This protein binds this small molecule.
Small molecule (SMILES): CCCCCCc1ccn(Cc2cccc(N)c2C)c(=O)c1

Sequence of chain 1.F:
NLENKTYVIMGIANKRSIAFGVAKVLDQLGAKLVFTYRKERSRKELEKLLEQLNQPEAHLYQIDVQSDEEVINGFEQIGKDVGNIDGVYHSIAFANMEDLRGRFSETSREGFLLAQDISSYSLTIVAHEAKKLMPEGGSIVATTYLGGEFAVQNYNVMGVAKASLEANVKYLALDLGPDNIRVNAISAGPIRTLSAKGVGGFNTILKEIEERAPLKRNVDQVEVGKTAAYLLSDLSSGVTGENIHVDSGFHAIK

Binding-site contacts:
Ligand atom CAJ contacts residue MET186 of chain 1.F at 3.9 Å (hydrophobic).
Ligand atom CAG contacts residue SER223 of chain 1.F at 3.6 Å.
Ligand atom CAE contacts residue NDP1 of chain 1.U at 3.6 Å.
Ligand atom CAV contacts residue VAL227 of chain 1.F at 3.8 Å (hydrophobic).
Ligand atom CAN contacts residue NDP1 of chain 1.U at 3.0 Å.
Ligand atom CAU contacts residue TYR183 of chain 1.F at 3.9 Å (hydrophobic).
Ligand atom CAI contacts residue NDP1 of chain 1.U at 3.0 Å.
Ligand atom CAV contacts residue GLN181 of chain 1.F at 3.7 Å.
Ligand atom CAB contacts residue SER223 of chain 1.F at 3.4 Å.
Ligand atom OAA contacts residue NDP1 of chain 1.U at 2.8 Å (h-bond).
Ligand atom CAT contacts residue VAL227 of chain 1.F at 3.8 Å (hydrophobic).
Ligand atom CAS contacts residue TYR183 of chain 1.F at 3.8 Å (hydrophobic).
Ligand atom CAV contacts residue ASN182 of chain 1.F at 3.6 Å.
Ligand atom CAF contacts residue MET186 of chain 1.F at 3.7 Å (hydrophobic).
Ligand atom CAF contacts residue SER223 of chain 1.F at 3.8 Å.
Ligand atom CAM contacts residue NDP1 of chain 1.U at 3.4 Å.
Ligand atom CAS contacts residue TYR173 of chain 1.F at 3.7 Å (hydrophobic).
Ligand atom CAQ contacts residue NDP1 of chain 1.U at 3.6 Å.
Ligand atom CAV contacts residue TYR183 of chain 1.F at 3.3 Å (hydrophobic).
Ligand atom CAE contacts residue SER223 of chain 1.F at 3.3 Å.
Ligand atom OAA contacts residue MET186 of chain 1.F at 3.8 Å.
Ligand atom CAH contacts residue NDP1 of chain 1.U at 3.8 Å.
Ligand atom CAP contacts residue MET186 of chain 1.F at 3.6 Å (hydrophobic).
Ligand atom NAL contacts residue ALA121 of chain 1.F at 3.9 Å.
Ligand atom CAO contacts residue MET186 of chain 1.F at 3.9 Å (hydrophobic).
Ligand atom NAL contacts residue PHE122 of chain 1.F at 3.2 Å.
Ligand atom CAK contacts residue MET186 of chain 1.F at 3.5 Å (hydrophobic).
Ligand atom CAB contacts residue ALA121 of chain 1.F at 3.3 Å (hydrophobic).
Ligand atom CAU contacts residue GLN181 of chain 1.F at 4.0 Å.
Ligand atom CAG contacts residue MET186 of chain 1.F at 3.5 Å (hydrophobic).
Ligand atom CAK contacts residue ALA123 of chain 1.F at 3.8 Å (hydrophobic).
Ligand atom CAQ contacts residue TYR173 of chain 1.F at 3.8 Å (hydrophobic).
Ligand atom NAD contacts residue NDP1 of chain 1.U at 3.8 Å.
Ligand atom OAA contacts residue TYR183 of chain 1.F at 2.7 Å (h-bond).
Ligand atom CAC contacts residue TYR183 of chain 1.F at 3.4 Å (hydrophobic).
Ligand atom NAL contacts residue ALA123 of chain 1.F at 3.1 Å (h-bond).
Ligand atom CAH contacts residue TYR183 of chain 1.F at 3.3 Å (hydrophobic).
Ligand atom CAP contacts residue LEU128 of chain 1.F at 4.0 Å (hydrophobic).
Ligand atom CAO contacts residue LEU128 of chain 1.F at 3.9 Å (hydrophobic).
Ligand atom CAC contacts residue NDP1 of chain 1.U at 3.5 Å.